Sequence of chain 1.C:
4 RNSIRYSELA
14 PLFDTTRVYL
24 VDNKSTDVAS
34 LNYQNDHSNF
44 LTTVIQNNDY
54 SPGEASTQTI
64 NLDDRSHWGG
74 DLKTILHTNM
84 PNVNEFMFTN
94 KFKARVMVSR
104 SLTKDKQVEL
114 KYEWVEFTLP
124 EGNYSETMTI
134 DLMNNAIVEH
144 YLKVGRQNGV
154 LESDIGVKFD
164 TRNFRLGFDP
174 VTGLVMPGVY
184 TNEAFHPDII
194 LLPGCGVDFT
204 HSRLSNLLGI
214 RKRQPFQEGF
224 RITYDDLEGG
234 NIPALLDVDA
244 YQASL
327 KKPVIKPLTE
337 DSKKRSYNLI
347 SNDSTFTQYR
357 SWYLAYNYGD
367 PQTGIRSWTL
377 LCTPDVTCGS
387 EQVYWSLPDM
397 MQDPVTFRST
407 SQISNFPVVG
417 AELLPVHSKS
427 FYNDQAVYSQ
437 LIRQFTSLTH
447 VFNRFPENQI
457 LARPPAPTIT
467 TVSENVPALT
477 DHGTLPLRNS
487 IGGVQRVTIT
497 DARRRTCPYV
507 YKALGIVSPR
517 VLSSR

Binding-site contacts:
Ligand atom CZ contacts residue ASP172 of chain 1.C at 3.6 Å.
Ligand atom CE1 contacts residue THR445 of chain 1.B at 3.3 Å.
Ligand atom O contacts residue ARG149 of chain 1.B at 2.6 Å (salt-bridge).
Ligand atom O contacts residue HIS446 of chain 1.B at 2.8 Å.
Ligand atom CZ contacts residue HIS446 of chain 1.B at 3.7 Å.
Ligand atom CG contacts residue ARG450 of chain 1.B at 3.5 Å.
Ligand atom CG contacts residue TYR244 of chain 1.C at 3.4 Å (hydrophobic).
Ligand atom C contacts residue HIS446 of chain 1.B at 3.4 Å.
Ligand atom OD1 contacts residue LYS339 of chain 1.B at 2.9 Å (salt-bridge).
Ligand atom CG contacts residue LYS339 of chain 1.B at 3.8 Å.
Ligand atom CG contacts residue PRO452 of chain 1.B at 3.5 Å (hydrophobic).
Ligand atom OH contacts residue HIS446 of chain 1.B at 3.1 Å (h-bond).
Ligand atom CE1 contacts residue ARG149 of chain 1.B at 3.6 Å.
Ligand atom CA contacts residue GLU155 of chain 1.B at 3.9 Å.
Ligand atom CE2 contacts residue HIS446 of chain 1.B at 3.5 Å.
Ligand atom O contacts residue ARG450 of chain 1.B at 3.3 Å (salt-bridge).
Ligand atom OH contacts residue THR445 of chain 1.B at 3.2 Å.
Ligand atom CG contacts residue GLU155 of chain 1.B at 3.8 Å.
Ligand atom C contacts residue ARG149 of chain 1.B at 3.8 Å.
Ligand atom CD contacts residue ARG450 of chain 1.B at 2.9 Å.
Ligand atom OD1 contacts residue GLU155 of chain 1.B at 3.8 Å.
Ligand atom CB contacts residue ARG450 of chain 1.B at 3.6 Å.
Ligand atom CG1 contacts residue GLU155 of chain 1.B at 3.8 Å.
Ligand atom CD1 contacts residue PRO180 of chain 1.C at 3.5 Å (hydrophobic).
Ligand atom CZ contacts residue ARG149 of chain 1.B at 3.8 Å.
Ligand atom CB contacts residue GLN245 of chain 1.C at 3.8 Å.
Ligand atom CG2 contacts residue GLU155 of chain 1.B at 3.7 Å.
Ligand atom CB contacts residue PRO452 of chain 1.B at 3.9 Å (hydrophobic).
Ligand atom CG2 contacts residue LEU145 of chain 1.B at 3.8 Å (hydrophobic).
Ligand atom OH contacts residue LEU239 of chain 1.C at 3.9 Å.
Ligand atom OD2 contacts residue LYS339 of chain 1.B at 3.6 Å.
Ligand atom CG1 contacts residue PHE451 of chain 1.B at 3.4 Å (hydrophobic).
Ligand atom CA contacts residue LYS339 of chain 1.B at 3.1 Å.
Ligand atom CE1 contacts residue PRO180 of chain 1.C at 3.2 Å (hydrophobic).
Ligand atom OH contacts residue MET179 of chain 1.C at 3.4 Å.
Ligand atom ND2 contacts residue GLU155 of chain 1.B at 3.1 Å (salt-bridge).
Ligand atom CE2 contacts residue MET179 of chain 1.C at 3.8 Å (hydrophobic).
Ligand atom CG1 contacts residue ARG450 of chain 1.B at 3.4 Å.
Ligand atom CZ contacts residue THR445 of chain 1.B at 3.4 Å.
Ligand atom CB contacts residue LYS339 of chain 1.B at 2.9 Å.

Sequence of chain 1.B:
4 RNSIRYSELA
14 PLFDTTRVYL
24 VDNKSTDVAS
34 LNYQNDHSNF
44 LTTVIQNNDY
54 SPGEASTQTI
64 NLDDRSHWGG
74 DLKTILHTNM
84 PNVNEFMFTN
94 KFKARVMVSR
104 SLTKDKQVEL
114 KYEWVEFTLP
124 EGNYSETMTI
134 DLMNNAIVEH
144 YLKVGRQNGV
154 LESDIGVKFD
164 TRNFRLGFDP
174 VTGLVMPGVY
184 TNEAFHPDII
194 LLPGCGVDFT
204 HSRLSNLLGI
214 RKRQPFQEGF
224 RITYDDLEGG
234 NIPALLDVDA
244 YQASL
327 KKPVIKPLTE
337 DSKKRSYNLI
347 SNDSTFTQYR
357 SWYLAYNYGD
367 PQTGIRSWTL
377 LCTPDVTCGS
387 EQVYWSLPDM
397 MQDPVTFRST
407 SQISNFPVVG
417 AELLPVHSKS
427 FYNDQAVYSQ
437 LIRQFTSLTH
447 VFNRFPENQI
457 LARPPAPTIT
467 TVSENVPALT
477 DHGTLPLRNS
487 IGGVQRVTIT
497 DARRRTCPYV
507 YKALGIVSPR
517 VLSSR

A small-molecule ligand and the protein it binds are described below.
Small molecule (SMILES): CC(C)[C@H](NC(=O)[C@@H]1CCCN1C(=O)[C@H](CC(N)=O)NC(=O)[C@H](Cc1ccccc1)NC(=O)[C@@H](N)[C@@H](C)O)C(=O)N[C@@H](Cc1ccc(O)cc1)C(=O)N1CCC[C@H]1C(=O)N[C@@H](Cc1ccc(O)cc1)C(=O)N[C@@H](CC(=O)O)C(=O)N[C@H](C=O)[C@@H](C)O